The protein below binds the small molecule below.
Small molecule (SMILES): CC(C)C[C@H](NC(=O)[C@@H](NC(=O)c1cccc(-c2ccccc2)n1)[C@H](C)O)B(O)O

Sequence of chain 1.N:
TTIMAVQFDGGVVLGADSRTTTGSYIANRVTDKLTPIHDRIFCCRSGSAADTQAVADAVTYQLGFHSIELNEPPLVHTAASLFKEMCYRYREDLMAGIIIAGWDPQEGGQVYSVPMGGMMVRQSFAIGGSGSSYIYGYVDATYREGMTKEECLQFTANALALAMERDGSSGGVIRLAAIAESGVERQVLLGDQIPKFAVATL

Sequence of chain 1.H:
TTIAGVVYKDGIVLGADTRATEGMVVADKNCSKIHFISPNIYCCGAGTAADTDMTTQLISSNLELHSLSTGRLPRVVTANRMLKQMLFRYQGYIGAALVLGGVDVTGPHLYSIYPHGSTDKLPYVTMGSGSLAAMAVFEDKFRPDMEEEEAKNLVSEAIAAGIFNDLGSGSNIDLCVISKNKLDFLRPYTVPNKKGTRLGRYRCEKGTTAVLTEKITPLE

Binding-site contacts:
Ligand atom O28 contacts residue SER169 of chain 1.N at 3.6 Å.
Ligand atom N20 contacts residue THR1 of chain 1.N at 3.9 Å.
Ligand atom C12 contacts residue THR52 of chain 1.N at 3.5 Å.
Ligand atom C7 contacts residue ALA49 of chain 1.N at 3.9 Å (hydrophobic).
Ligand atom C5 contacts residue THR22 of chain 1.N at 3.3 Å.
Ligand atom C12 contacts residue ALA49 of chain 1.N at 3.9 Å (hydrophobic).
Ligand atom C1 contacts residue THR20 of chain 1.N at 3.6 Å.
Ligand atom O8 contacts residue ALA49 of chain 1.N at 3.0 Å (h-bond).
Ligand atom O27 contacts residue GLY47 of chain 1.N at 2.8 Å (h-bond).
Ligand atom C21 contacts residue THR1 of chain 1.N at 2.6 Å.
Ligand atom C21 contacts residue GLY47 of chain 1.N at 3.8 Å.
Ligand atom C20 contacts residue HIS116 of chain 1.H at 3.6 Å.
Ligand atom C21 contacts residue LYS33 of chain 1.N at 3.9 Å.
Ligand atom O8 contacts residue SER48 of chain 1.N at 3.7 Å.
Ligand atom C10 contacts residue THR21 of chain 1.N at 3.7 Å.
Ligand atom O19 contacts residue THR21 of chain 1.N at 2.8 Å (h-bond).
Ligand atom C7 contacts residue THR21 of chain 1.N at 3.7 Å.
Ligand atom C4 contacts residue THR22 of chain 1.N at 3.5 Å.
Ligand atom B26 contacts residue THR1 of chain 1.N at 1.4 Å.
Ligand atom C3 contacts residue THR20 of chain 1.N at 3.6 Å.
Ligand atom C12 contacts residue ARG45 of chain 1.N at 3.5 Å.
Ligand atom C19 contacts residue HIS116 of chain 1.H at 3.9 Å.
Ligand atom O19 contacts residue THR20 of chain 1.N at 3.2 Å.
Ligand atom C9 contacts residue THR21 of chain 1.N at 3.6 Å.
Ligand atom C22 contacts residue GLY47 of chain 1.N at 3.7 Å.
Ligand atom C18 contacts residue GLY47 of chain 1.N at 3.6 Å.
Ligand atom B26 contacts residue LYS33 of chain 1.N at 3.8 Å.
Ligand atom N9 contacts residue THR21 of chain 1.N at 2.8 Å (h-bond).
Ligand atom O27 contacts residue THR1 of chain 1.N at 2.5 Å (h-bond).
Ligand atom C10 contacts residue GLY47 of chain 1.N at 3.4 Å.
Ligand atom C2 contacts residue THR21 of chain 1.N at 3.7 Å.
Ligand atom N20 contacts residue GLY47 of chain 1.N at 2.8 Å (h-bond).
Ligand atom C6 contacts residue SER118 of chain 1.H at 3.8 Å.
Ligand atom C6 contacts residue THR22 of chain 1.N at 3.5 Å.
Ligand atom C22 contacts residue THR1 of chain 1.N at 3.0 Å.
Ligand atom C8 contacts residue GLY47 of chain 1.N at 3.8 Å.
Ligand atom O28 contacts residue THR1 of chain 1.N at 2.4 Å (h-bond).
Ligand atom C5 contacts residue TYR114 of chain 1.H at 3.6 Å (hydrophobic).
Ligand atom O27 contacts residue SER46 of chain 1.N at 3.6 Å.
Ligand atom C3 contacts residue K1 of chain 1.UB at 3.8 Å.